Binding-site contacts:
Ligand atom C3 contacts residue ALA40 of chain 1.F at 4.2 Å (hydrophobic).
Ligand atom C5 contacts residue LYS47 of chain 1.F at 4.4 Å.
Ligand atom C6 contacts residue LYS47 of chain 1.F at 4.0 Å.
Ligand atom C contacts residue LEU44 of chain 1.F at 4.0 Å (hydrophobic).
Ligand atom C contacts residue LEU399 of chain 1.F at 4.2 Å (hydrophobic).
Ligand atom C2 contacts residue LEU44 of chain 1.F at 4.0 Å (hydrophobic).
Ligand atom C7 contacts residue LYS47 of chain 1.F at 4.4 Å.
Ligand atom C8 contacts residue GLU433 of chain 1.F at 3.8 Å.
Ligand atom C4 contacts residue GLY43 of chain 1.F at 4.5 Å.
Ligand atom C3 contacts residue GLU437 of chain 1.F at 4.4 Å.
Ligand atom C2 contacts residue LYS47 of chain 1.F at 4.3 Å.
Ligand atom C7 contacts residue GLU433 of chain 1.F at 4.0 Å.
Ligand atom C5 contacts residue GLU437 of chain 1.F at 4.0 Å.
Ligand atom C1 contacts residue LEU44 of chain 1.F at 4.2 Å (hydrophobic).
Ligand atom S contacts residue GLY43 of chain 1.F at 4.2 Å.
Ligand atom N contacts residue GLU437 of chain 1.F at 4.4 Å.
Ligand atom C contacts residue GLU433 of chain 1.F at 3.8 Å.
Ligand atom C contacts residue VAL434 of chain 1.F at 4.0 Å (hydrophobic).
Ligand atom C4 contacts residue LYS47 of chain 1.F at 3.5 Å.
Ligand atom S contacts residue GLU437 of chain 1.F at 3.8 Å.
Ligand atom N1 contacts residue GLU433 of chain 1.F at 3.2 Å (salt-bridge).
Ligand atom C10 contacts residue GLU433 of chain 1.F at 3.5 Å.
Ligand atom C11 contacts residue GLU433 of chain 1.F at 3.9 Å.
Ligand atom O contacts residue LYS47 of chain 1.F at 2.9 Å (salt-bridge).
Ligand atom S contacts residue LEU44 of chain 1.F at 3.8 Å.
Ligand atom C11 contacts residue LYS47 of chain 1.F at 3.8 Å.
Ligand atom C1 contacts residue GLU433 of chain 1.F at 3.9 Å.
Ligand atom C2 contacts residue GLU437 of chain 1.F at 4.5 Å.
Ligand atom S contacts residue ALA40 of chain 1.F at 3.5 Å (h-bond).
Ligand atom C9 contacts residue GLU433 of chain 1.F at 3.4 Å.
Ligand atom C3 contacts residue GLU433 of chain 1.F at 4.0 Å.
Ligand atom N1 contacts residue LYS429 of chain 1.F at 3.7 Å.
Ligand atom C9 contacts residue LYS429 of chain 1.F at 3.8 Å.
Ligand atom C3 contacts residue VAL434 of chain 1.F at 4.0 Å (hydrophobic).
Ligand atom C3 contacts residue LEU44 of chain 1.F at 3.8 Å (hydrophobic).

Sequence of chain 1.F:
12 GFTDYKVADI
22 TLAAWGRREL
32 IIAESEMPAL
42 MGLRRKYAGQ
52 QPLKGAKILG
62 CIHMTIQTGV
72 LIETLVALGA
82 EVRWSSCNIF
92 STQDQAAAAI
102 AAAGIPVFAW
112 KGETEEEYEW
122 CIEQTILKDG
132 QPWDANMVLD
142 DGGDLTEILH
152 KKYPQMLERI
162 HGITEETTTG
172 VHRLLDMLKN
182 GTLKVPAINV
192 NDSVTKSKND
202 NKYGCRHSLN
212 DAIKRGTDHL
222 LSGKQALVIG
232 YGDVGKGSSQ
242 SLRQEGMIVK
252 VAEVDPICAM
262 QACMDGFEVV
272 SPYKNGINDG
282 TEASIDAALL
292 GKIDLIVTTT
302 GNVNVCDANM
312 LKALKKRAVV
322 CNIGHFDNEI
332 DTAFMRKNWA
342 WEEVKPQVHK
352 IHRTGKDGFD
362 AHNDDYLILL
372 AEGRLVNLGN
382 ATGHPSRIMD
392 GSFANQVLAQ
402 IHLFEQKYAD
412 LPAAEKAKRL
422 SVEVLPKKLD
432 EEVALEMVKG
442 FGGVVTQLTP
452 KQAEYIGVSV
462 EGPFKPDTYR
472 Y

A small-molecule ligand and the protein it binds are described below.
Small molecule (SMILES): O=C(NCCc1cccs1)c1ccncc1